This protein binds this small molecule.
Small molecule (SMILES): CC(=O)N[C@H]1[C@H](O[C@H]2[C@H](O)[C@@H](NC(C)=O)CO[C@@H]2CO)O[C@H](CO)[C@@H](O)[C@@H]1O

Sequence of chain 1.MB:
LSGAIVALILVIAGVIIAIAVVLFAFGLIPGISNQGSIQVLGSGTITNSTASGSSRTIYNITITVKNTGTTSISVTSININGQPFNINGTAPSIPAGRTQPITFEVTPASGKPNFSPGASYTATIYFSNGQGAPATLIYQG

Binding-site contacts:
Ligand atom O6 contacts residue GLU105 of chain 1.MB at 2.9 Å (salt-bridge).
Ligand atom N2 contacts residue ASN60 of chain 1.MB at 2.9 Å (h-bond).
Ligand atom C7 contacts residue ASN60 of chain 1.MB at 3.5 Å.
Ligand atom C8 contacts residue ASN60 of chain 1.MB at 3.7 Å.
Ligand atom C5 contacts residue GLU105 of chain 1.MB at 3.0 Å.
Ligand atom O5 contacts residue GLU105 of chain 1.MB at 2.7 Å (salt-bridge).
Ligand atom C1 contacts residue ASN60 of chain 1.MB at 1.4 Å.
Ligand atom O7 contacts residue ASN48 of chain 1.MB at 4.3 Å.
Ligand atom C6 contacts residue GLU105 of chain 1.MB at 3.5 Å.
Ligand atom C1 contacts residue GLU105 of chain 1.MB at 3.2 Å.
Ligand atom O7 contacts residue THR47 of chain 1.MB at 4.4 Å.
Ligand atom C3 contacts residue ASN60 of chain 1.MB at 3.8 Å.
Ligand atom O5 contacts residue THR103 of chain 1.MB at 3.9 Å.
Ligand atom O5 contacts residue ASN60 of chain 1.MB at 2.4 Å (h-bond).
Ligand atom C8 contacts residue SER49 of chain 1.MB at 3.5 Å.
Ligand atom C4 contacts residue GLU105 of chain 1.MB at 4.3 Å.
Ligand atom O7 contacts residue ASN60 of chain 1.MB at 4.3 Å.
Ligand atom C5 contacts residue ASN60 of chain 1.MB at 3.7 Å.
Ligand atom C2 contacts residue ASN60 of chain 1.MB at 2.5 Å.
Ligand atom C4 contacts residue ASN60 of chain 1.MB at 4.3 Å.